This protein binds this small molecule.
Small molecule (SMILES): Nc1ncnc2c1ncn2[C@@H]1O[C@H](COP(=O)(O)OP(=O)(O)OC[C@H]2O[C@H](O)[C@H](O)[C@@H]2O)[C@@H](O)[C@H]1O

Sequence of chain 1.B:
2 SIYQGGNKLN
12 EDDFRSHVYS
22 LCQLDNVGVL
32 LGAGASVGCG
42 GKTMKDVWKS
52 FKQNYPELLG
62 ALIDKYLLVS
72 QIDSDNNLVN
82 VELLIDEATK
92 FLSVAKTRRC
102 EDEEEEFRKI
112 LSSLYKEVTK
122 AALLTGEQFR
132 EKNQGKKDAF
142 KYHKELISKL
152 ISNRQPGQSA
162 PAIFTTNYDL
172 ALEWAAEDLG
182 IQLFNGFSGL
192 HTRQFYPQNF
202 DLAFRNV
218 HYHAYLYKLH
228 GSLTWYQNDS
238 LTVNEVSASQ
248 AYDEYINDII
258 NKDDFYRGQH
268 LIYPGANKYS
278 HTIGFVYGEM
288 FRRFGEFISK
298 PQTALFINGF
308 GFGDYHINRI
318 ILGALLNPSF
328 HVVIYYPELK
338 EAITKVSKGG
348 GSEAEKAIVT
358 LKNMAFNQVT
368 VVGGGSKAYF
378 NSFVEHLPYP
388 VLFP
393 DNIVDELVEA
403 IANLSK

Binding-site contacts:
Ligand atom O3A contacts residue GLY308 of chain 1.B at 4.1 Å.
Ligand atom N1 contacts residue TYR376 of chain 1.B at 3.9 Å.
Ligand atom C5 contacts residue GLY35 of chain 1.B at 3.8 Å.
Ligand atom N1 contacts residue GLY35 of chain 1.B at 3.5 Å (h-bond).
Ligand atom C2 contacts residue PHE377 of chain 1.B at 4.0 Å (hydrophobic).
Ligand atom O1B contacts residue ALA34 of chain 1.B at 3.2 Å.
Ligand atom C5 contacts residue TYR376 of chain 1.B at 4.1 Å (hydrophobic).
Ligand atom N1 contacts residue PHE377 of chain 1.B at 3.6 Å.
Ligand atom C5' contacts residue GLY306 of chain 1.B at 4.1 Å.
Ligand atom C6 contacts residue TYR376 of chain 1.B at 3.9 Å (hydrophobic).
Ligand atom C2 contacts residue GLY35 of chain 1.B at 4.0 Å.
Ligand atom O4D contacts residue PHE307 of chain 1.B at 4.1 Å.
Ligand atom N6 contacts residue VAL38 of chain 1.B at 4.2 Å.
Ligand atom N6 contacts residue TYR376 of chain 1.B at 4.1 Å.
Ligand atom C1D contacts residue HIS227 of chain 1.B at 4.2 Å.
Ligand atom O1D contacts residue HIS227 of chain 1.B at 3.7 Å.
Ligand atom C6 contacts residue GLY35 of chain 1.B at 3.4 Å.
Ligand atom C3D contacts residue GLU83 of chain 1.B at 3.3 Å.
Ligand atom O2D contacts residue GLU83 of chain 1.B at 2.4 Å (salt-bridge).
Ligand atom O1D contacts residue ASP311 of chain 1.B at 4.0 Å.
Ligand atom C1D contacts residue ASP311 of chain 1.B at 3.7 Å.
Ligand atom O5' contacts residue GLY308 of chain 1.B at 4.0 Å.
Ligand atom O4' contacts residue GLY306 of chain 1.B at 4.2 Å.
Ligand atom O2B contacts residue MET45 of chain 1.B at 4.1 Å.
Ligand atom C4' contacts residue GLY306 of chain 1.B at 4.2 Å.
Ligand atom C2 contacts residue ASN305 of chain 1.B at 4.0 Å.
Ligand atom O3D contacts residue GLU83 of chain 1.B at 2.5 Å (salt-bridge).
Ligand atom O5D contacts residue GLY308 of chain 1.B at 4.0 Å.
Ligand atom C2D contacts residue GLU83 of chain 1.B at 3.4 Å.
Ligand atom O2A contacts residue THR44 of chain 1.B at 3.4 Å.
Ligand atom N3 contacts residue GLY306 of chain 1.B at 4.2 Å.
Ligand atom O3' contacts residue TYR333 of chain 1.B at 4.0 Å.
Ligand atom O1D contacts residue GLU83 of chain 1.B at 4.0 Å.
Ligand atom N6 contacts residue GLY35 of chain 1.B at 3.7 Å.
Ligand atom O4D contacts residue THR167 of chain 1.B at 3.6 Å (h-bond).
Ligand atom C2 contacts residue TYR376 of chain 1.B at 4.0 Å (hydrophobic).
Ligand atom C4 contacts residue GLY35 of chain 1.B at 4.2 Å.
Ligand atom O4' contacts residue GLY35 of chain 1.B at 4.2 Å.
Ligand atom O3' contacts residue PRO334 of chain 1.B at 4.1 Å.
Ligand atom C1' contacts residue PRO334 of chain 1.B at 4.2 Å (hydrophobic).